The small molecule below binds the protein below.
Small molecule (SMILES): CC(=O)N[C@H]1C(=O)O[C@H](CO)[C@@H](O[C@@H]2O[C@H](CO)[C@H](O)[C@H](O)[C@H]2O[C@@H]2O[C@@H](C)[C@@H](O)[C@@H](O)[C@@H]2O)[C@@H]1O

Sequence of chain 1.A:
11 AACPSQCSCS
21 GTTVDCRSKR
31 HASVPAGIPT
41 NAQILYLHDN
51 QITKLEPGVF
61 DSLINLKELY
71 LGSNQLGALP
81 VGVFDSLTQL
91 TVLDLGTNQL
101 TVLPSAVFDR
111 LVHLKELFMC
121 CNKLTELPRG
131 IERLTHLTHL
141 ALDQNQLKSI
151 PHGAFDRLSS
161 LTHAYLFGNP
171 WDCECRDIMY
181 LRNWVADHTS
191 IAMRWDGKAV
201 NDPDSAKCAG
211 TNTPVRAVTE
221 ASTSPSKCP

Binding-site contacts:
Ligand atom C6 contacts residue TRP195 of chain 1.A at 3.7 Å (hydrophobic).
Ligand atom C3 contacts residue ASP143 of chain 1.A at 3.7 Å.
Ligand atom C1 contacts residue CYS121 of chain 1.A at 4.0 Å (hydrophobic).
Ligand atom C6 contacts residue TYR165 of chain 1.A at 3.8 Å (hydrophobic).
Ligand atom C6 contacts residue PHE118 of chain 1.A at 3.6 Å (hydrophobic).
Ligand atom O3 contacts residue TRP195 of chain 1.A at 4.0 Å.
Ligand atom C3 contacts residue SO41 of chain 1.D at 3.5 Å.
Ligand atom C2 contacts residue ASP94 of chain 1.A at 3.9 Å.
Ligand atom O3 contacts residue SO41 of chain 1.D at 3.1 Å (h-bond).
Ligand atom C3 contacts residue TRP195 of chain 1.A at 3.7 Å (hydrophobic).
Ligand atom C8 contacts residue TYR70 of chain 1.A at 3.3 Å (hydrophobic).
Ligand atom O6 contacts residue PHE118 of chain 1.A at 3.4 Å.
Ligand atom O6 contacts residue TRP195 of chain 1.A at 4.0 Å.
Ligand atom C6 contacts residue SER73 of chain 1.A at 3.9 Å.
Ligand atom O5 contacts residue THR97 of chain 1.A at 3.6 Å (h-bond).
Ligand atom C2 contacts residue GLN144 of chain 1.A at 3.9 Å.
Ligand atom O4 contacts residue CYS120 of chain 1.A at 3.5 Å.
Ligand atom O3 contacts residue GLN144 of chain 1.A at 3.5 Å (h-bond).
Ligand atom O6 contacts residue TYR165 of chain 1.A at 4.0 Å.
Ligand atom C5 contacts residue TRP195 of chain 1.A at 3.9 Å (hydrophobic).
Ligand atom C6 contacts residue THR97 of chain 1.A at 4.0 Å.
Ligand atom C2 contacts residue CYS120 of chain 1.A at 3.9 Å (hydrophobic).
Ligand atom C6 contacts residue ALA141 of chain 1.A at 3.8 Å (hydrophobic).
Ligand atom C7 contacts residue TYR70 of chain 1.A at 4.0 Å (hydrophobic).
Ligand atom O4 contacts residue ASP143 of chain 1.A at 2.7 Å (salt-bridge).
Ligand atom C3 contacts residue ASP94 of chain 1.A at 3.5 Å.
Ligand atom O2 contacts residue GLN144 of chain 1.A at 3.0 Å (h-bond).
Ligand atom C4 contacts residue ASP143 of chain 1.A at 3.6 Å.
Ligand atom O3 contacts residue ASP94 of chain 1.A at 2.6 Å (salt-bridge).
Ligand atom C8 contacts residue HIS48 of chain 1.A at 3.6 Å.
Ligand atom C1 contacts residue CYS120 of chain 1.A at 3.8 Å (hydrophobic).
Ligand atom O6 contacts residue SO41 of chain 1.D at 2.7 Å (h-bond).
Ligand atom N2 contacts residue ASP94 of chain 1.A at 3.3 Å (salt-bridge).
Ligand atom O3 contacts residue PHE167 of chain 1.A at 3.8 Å.
Ligand atom C4 contacts residue SO41 of chain 1.D at 3.5 Å.
Ligand atom C6 contacts residue SO41 of chain 1.D at 3.5 Å.
Ligand atom C7 contacts residue ASP94 of chain 1.A at 3.9 Å.
Ligand atom O3 contacts residue ASP143 of chain 1.A at 2.6 Å (salt-bridge).
Ligand atom O4 contacts residue ALA141 of chain 1.A at 3.5 Å.
Ligand atom O2 contacts residue TRP195 of chain 1.A at 4.0 Å.